Sequence of chain 1.A:
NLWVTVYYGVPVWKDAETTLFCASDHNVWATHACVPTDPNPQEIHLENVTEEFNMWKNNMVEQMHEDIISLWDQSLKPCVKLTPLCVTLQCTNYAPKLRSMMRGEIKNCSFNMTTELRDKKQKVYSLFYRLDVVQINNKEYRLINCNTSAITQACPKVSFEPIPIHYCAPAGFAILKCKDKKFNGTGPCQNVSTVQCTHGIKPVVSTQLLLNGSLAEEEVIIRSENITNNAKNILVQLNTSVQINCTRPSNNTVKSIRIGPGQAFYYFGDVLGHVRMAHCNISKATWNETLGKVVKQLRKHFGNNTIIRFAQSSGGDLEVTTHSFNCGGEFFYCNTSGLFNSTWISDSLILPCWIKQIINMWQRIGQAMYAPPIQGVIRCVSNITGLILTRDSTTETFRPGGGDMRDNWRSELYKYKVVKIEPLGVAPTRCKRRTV

Binding-site contacts:
Ligand atom C1 contacts residue LEU292 of chain 1.A at 4.5 Å (hydrophobic).
Ligand atom C2 contacts residue ASN271 of chain 1.A at 2.4 Å.
Ligand atom C3 contacts residue ASN271 of chain 1.A at 3.8 Å.
Ligand atom C4 contacts residue ASN271 of chain 1.A at 4.2 Å.
Ligand atom C8 contacts residue VAL410 of chain 1.A at 3.6 Å (hydrophobic).
Ligand atom C7 contacts residue ASN271 of chain 1.A at 3.2 Å.
Ligand atom O7 contacts residue ASN271 of chain 1.A at 3.2 Å (h-bond).
Ligand atom C8 contacts residue ASN271 of chain 1.A at 3.8 Å.
Ligand atom O5 contacts residue ASN271 of chain 1.A at 2.4 Å (h-bond).
Ligand atom N2 contacts residue ASN271 of chain 1.A at 2.9 Å (h-bond).
Ligand atom O5 contacts residue LEU292 of chain 1.A at 3.8 Å.
Ligand atom C1 contacts residue ASN271 of chain 1.A at 1.4 Å.
Ligand atom C5 contacts residue ASN271 of chain 1.A at 3.7 Å.

A protein and the small-molecule ligand that binds it are described below.
Small molecule (SMILES): CC(=O)N[C@@H]1[C@@H](O)[C@H](O)[C@@H](CO)O[C@H]1O